Sequence of chain 1.A:
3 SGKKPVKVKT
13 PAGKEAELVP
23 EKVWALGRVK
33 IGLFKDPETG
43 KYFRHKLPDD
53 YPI

The small molecule below binds the protein below.
Small molecule (SMILES): Cc1cn([C@H]2C[C@H](O[P](=O)(O)OC[C@H]3O[C@@H](n4cnc5c(=O)nc(N)[nH]c54)C[C@@H]3O[P](=O)(O)OC[C@H]3O[C@@H](n4cnc5c(N)ncnc54)C[C@@H]3O[P](=O)(O)OC[C@H]3O[C@@H](n4cc(C)c(=O)[nH]c4=O)C[C@@H]3O[P](=O)(O)OC[C@H]3O[C@@H](n4ccc(N)nc4=O)C[C@@H]3O[P](=O)(O)OC[C@H]3O[C@@H](n4cnc5c(N)ncnc54)C[C@@H]3O[P](=O)(O)OC[C@H]3O[C@@H](n4ccc(N)nc4=O)C[C@@H]3O)[C@@H](CO[P](=O)(O)O[C@H]3C[C@H](n4cnc5c(=O)nc(N)[nH]c54)O[C@@H]3CO)O2)c(=O)[nH]c1=O

Binding-site contacts:
Ligand atom O4 contacts residue DG3 of chain 1.C at 3.2 Å (h-bond).
Ligand atom O2 contacts residue DG1 of chain 1.C at 2.8 Å (h-bond).
Ligand atom O6 contacts residue DC6 of chain 1.C at 2.9 Å (h-bond).
Ligand atom O4' contacts residue TRP26 of chain 1.A at 3.5 Å.
Ligand atom O4 contacts residue DA4 of chain 1.C at 3.0 Å (h-bond).
Ligand atom N3 contacts residue DA4 of chain 1.C at 2.9 Å (h-bond).
Ligand atom O4 contacts residue DA7 of chain 1.C at 3.0 Å (h-bond).
Ligand atom N4 contacts residue DT2 of chain 1.C at 3.5 Å (h-bond).
Ligand atom N2 contacts residue DA7 of chain 1.C at 3.2 Å.
Ligand atom N6 contacts residue DT5 of chain 1.C at 3.0 Å (h-bond).
Ligand atom C4 contacts residue LEU28 of chain 1.A at 3.4 Å (hydrophobic).
Ligand atom O4 contacts residue DC6 of chain 1.C at 3.0 Å (h-bond).
Ligand atom O2 contacts residue ARG46 of chain 1.A at 2.9 Å (salt-bridge).
Ligand atom N2 contacts residue LEU28 of chain 1.A at 3.4 Å (h-bond).
Ligand atom OP1 contacts residue LYS24 of chain 1.A at 3.4 Å.
Ligand atom N1 contacts residue DT5 of chain 1.C at 2.8 Å (h-bond).
Ligand atom O3' contacts residue TYR44 of chain 1.A at 3.3 Å.
Ligand atom C5 contacts residue LEU28 of chain 1.A at 3.5 Å (hydrophobic).
Ligand atom N3 contacts residue DG1 of chain 1.C at 2.9 Å (h-bond).
Ligand atom O4' contacts residue ARG46 of chain 1.A at 3.2 Å (salt-bridge).
Ligand atom N2 contacts residue DC8 of chain 1.C at 2.8 Å (h-bond).
Ligand atom N1 contacts residue DC8 of chain 1.C at 2.9 Å (h-bond).
Ligand atom N6 contacts residue DT2 of chain 1.C at 2.8 Å (h-bond).
Ligand atom O4' contacts residue TRP26 of chain 1.A at 3.3 Å.
Ligand atom N2 contacts residue DC6 of chain 1.C at 2.7 Å (h-bond).
Ligand atom N4 contacts residue DG1 of chain 1.C at 2.9 Å (h-bond).
Ligand atom O2 contacts residue TRP26 of chain 1.A at 3.5 Å.
Ligand atom N6 contacts residue DA4 of chain 1.C at 3.2 Å (h-bond).
Ligand atom N4 contacts residue DG3 of chain 1.C at 3.0 Å (h-bond).
Ligand atom N1 contacts residue DT2 of chain 1.C at 2.8 Å (h-bond).
Ligand atom C2 contacts residue DT5 of chain 1.C at 3.4 Å.
Ligand atom O2 contacts residue DG3 of chain 1.C at 2.8 Å (h-bond).
Ligand atom N3 contacts residue DA7 of chain 1.C at 2.8 Å (h-bond).
Ligand atom O3' contacts residue LYS24 of chain 1.A at 3.5 Å.
Ligand atom O6 contacts residue DC8 of chain 1.C at 2.9 Å (h-bond).
Ligand atom O2 contacts residue ARG46 of chain 1.A at 3.1 Å (salt-bridge).
Ligand atom N3 contacts residue TRP26 of chain 1.A at 2.9 Å (h-bond).
Ligand atom N3 contacts residue DG3 of chain 1.C at 2.9 Å (h-bond).
Ligand atom N1 contacts residue DC6 of chain 1.C at 2.8 Å (h-bond).
Ligand atom C2 contacts residue DG3 of chain 1.C at 3.4 Å.